Binding-site contacts:
Ligand atom O8 contacts residue ARG112 of chain 1.A at 2.8 Å (salt-bridge).
Ligand atom O8 contacts residue SER281 of chain 2.A at 2.9 Å (h-bond).
Ligand atom OXT contacts residue ASN288 of chain 2.A at 2.9 Å (h-bond).
Ligand atom C6 contacts residue SER111 of chain 1.A at 3.4 Å.
Ligand atom O8 contacts residue SER280 of chain 2.A at 3.4 Å.
Ligand atom C4 contacts residue GLN159 of chain 4.A at 3.7 Å.
Ligand atom C4 contacts residue SER280 of chain 2.A at 3.2 Å.
Ligand atom O7 contacts residue SER281 of chain 2.A at 2.7 Å (h-bond).
Ligand atom O contacts residue THR158 of chain 4.A at 2.7 Å (h-bond).
Ligand atom O7 contacts residue SER280 of chain 2.A at 3.5 Å (h-bond).
Ligand atom OXT contacts residue GLN159 of chain 4.A at 3.5 Å (h-bond).
Ligand atom C contacts residue LYS286 of chain 2.A at 3.6 Å.
Ligand atom C4 contacts residue ASN113 of chain 1.A at 3.8 Å.
Ligand atom C5 contacts residue SER111 of chain 1.A at 3.6 Å.
Ligand atom C contacts residue SER280 of chain 2.A at 3.9 Å.
Ligand atom C6 contacts residue ILE282 of chain 2.A at 3.9 Å (hydrophobic).
Ligand atom C6 contacts residue SER281 of chain 2.A at 3.3 Å.
Ligand atom C contacts residue ASN288 of chain 2.A at 3.8 Å.
Ligand atom O7 contacts residue ARG112 of chain 1.A at 2.9 Å (salt-bridge).
Ligand atom O contacts residue ASN113 of chain 1.A at 2.9 Å (h-bond).
Ligand atom C contacts residue THR158 of chain 4.A at 3.4 Å.
Ligand atom OXT contacts residue THR158 of chain 4.A at 3.4 Å (h-bond).
Ligand atom C5 contacts residue ILE282 of chain 2.A at 4.0 Å (hydrophobic).
Ligand atom O contacts residue MET283 of chain 2.A at 3.4 Å.
Ligand atom O contacts residue GLN159 of chain 4.A at 3.5 Å (h-bond).
Ligand atom C5 contacts residue MET283 of chain 2.A at 3.9 Å (hydrophobic).
Ligand atom O contacts residue LYS286 of chain 2.A at 3.8 Å.
Ligand atom C6 contacts residue ASN113 of chain 1.A at 3.9 Å.
Ligand atom O7 contacts residue SER111 of chain 1.A at 2.6 Å (h-bond).
Ligand atom OXT contacts residue SER280 of chain 2.A at 3.6 Å.
Ligand atom O7 contacts residue ILE282 of chain 2.A at 3.4 Å.
Ligand atom C6 contacts residue ARG112 of chain 1.A at 3.9 Å.
Ligand atom C6 contacts residue SER280 of chain 2.A at 3.0 Å.
Ligand atom C5 contacts residue SER280 of chain 2.A at 2.8 Å.
Ligand atom C5 contacts residue ASN113 of chain 1.A at 3.6 Å.
Ligand atom OXT contacts residue MET283 of chain 2.A at 3.4 Å.
Ligand atom C contacts residue ASN113 of chain 1.A at 3.8 Å.
Ligand atom C contacts residue MET283 of chain 2.A at 3.3 Å (hydrophobic).
Ligand atom C contacts residue GLN159 of chain 4.A at 3.3 Å.
Ligand atom OXT contacts residue LYS286 of chain 2.A at 2.7 Å (salt-bridge).

Sequence of chain 4.A:
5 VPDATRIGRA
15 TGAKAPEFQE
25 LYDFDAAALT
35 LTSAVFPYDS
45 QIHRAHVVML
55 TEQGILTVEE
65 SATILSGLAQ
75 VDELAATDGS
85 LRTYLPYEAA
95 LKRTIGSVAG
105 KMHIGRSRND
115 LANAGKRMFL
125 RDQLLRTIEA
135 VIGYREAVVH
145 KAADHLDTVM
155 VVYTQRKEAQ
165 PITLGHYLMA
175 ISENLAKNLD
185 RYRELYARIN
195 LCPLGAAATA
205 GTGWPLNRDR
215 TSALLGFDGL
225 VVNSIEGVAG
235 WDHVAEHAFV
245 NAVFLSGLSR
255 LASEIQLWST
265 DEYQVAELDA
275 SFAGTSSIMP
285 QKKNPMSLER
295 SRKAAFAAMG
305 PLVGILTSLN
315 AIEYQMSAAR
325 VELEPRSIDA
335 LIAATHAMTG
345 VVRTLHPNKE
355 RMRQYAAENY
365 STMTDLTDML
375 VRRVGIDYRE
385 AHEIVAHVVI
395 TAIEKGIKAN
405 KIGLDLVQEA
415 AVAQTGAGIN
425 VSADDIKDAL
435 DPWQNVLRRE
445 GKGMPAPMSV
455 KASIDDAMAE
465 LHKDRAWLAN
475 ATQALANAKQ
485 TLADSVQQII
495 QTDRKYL

This protein binds this small molecule.
Small molecule (SMILES): O=C(O)/C=C/C(=O)O

Sequence of chain 2.A:
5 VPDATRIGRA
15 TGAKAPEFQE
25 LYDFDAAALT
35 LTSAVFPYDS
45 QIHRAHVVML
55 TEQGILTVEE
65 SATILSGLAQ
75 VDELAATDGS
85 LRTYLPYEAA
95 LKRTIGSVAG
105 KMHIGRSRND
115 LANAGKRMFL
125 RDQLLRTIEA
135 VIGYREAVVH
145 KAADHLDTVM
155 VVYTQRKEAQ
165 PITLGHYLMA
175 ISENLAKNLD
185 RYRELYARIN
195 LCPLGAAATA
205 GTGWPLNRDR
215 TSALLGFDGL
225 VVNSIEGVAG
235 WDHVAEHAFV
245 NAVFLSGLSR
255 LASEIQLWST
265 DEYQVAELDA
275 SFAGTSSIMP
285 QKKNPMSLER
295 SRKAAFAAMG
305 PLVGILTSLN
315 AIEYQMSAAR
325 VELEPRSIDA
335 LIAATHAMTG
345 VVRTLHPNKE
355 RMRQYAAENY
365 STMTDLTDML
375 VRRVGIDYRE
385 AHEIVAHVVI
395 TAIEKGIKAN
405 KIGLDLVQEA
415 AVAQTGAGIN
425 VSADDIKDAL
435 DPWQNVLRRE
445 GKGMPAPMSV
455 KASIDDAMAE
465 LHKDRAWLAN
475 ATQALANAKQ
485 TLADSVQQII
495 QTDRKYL

Sequence of chain 1.A:
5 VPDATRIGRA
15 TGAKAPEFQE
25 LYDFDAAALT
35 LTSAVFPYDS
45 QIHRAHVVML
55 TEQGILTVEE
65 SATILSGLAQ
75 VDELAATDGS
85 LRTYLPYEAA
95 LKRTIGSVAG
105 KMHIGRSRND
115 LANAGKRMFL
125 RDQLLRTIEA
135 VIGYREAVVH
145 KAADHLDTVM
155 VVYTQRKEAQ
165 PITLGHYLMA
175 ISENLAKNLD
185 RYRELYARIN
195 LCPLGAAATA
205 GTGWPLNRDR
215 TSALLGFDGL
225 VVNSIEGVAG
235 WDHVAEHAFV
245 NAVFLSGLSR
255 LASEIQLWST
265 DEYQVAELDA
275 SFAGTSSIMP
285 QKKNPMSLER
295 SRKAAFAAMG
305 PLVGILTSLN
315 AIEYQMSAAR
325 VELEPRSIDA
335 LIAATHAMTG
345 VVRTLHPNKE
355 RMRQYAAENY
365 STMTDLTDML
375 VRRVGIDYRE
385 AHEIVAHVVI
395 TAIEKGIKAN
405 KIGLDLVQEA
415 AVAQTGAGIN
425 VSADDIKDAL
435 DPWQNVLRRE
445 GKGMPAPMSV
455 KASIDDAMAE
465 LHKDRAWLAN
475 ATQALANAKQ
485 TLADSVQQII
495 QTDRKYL